A protein and the small-molecule ligand that binds it are described below.
Small molecule (SMILES): CC(=O)N[C@@H]1[C@@H](O)[C@H](O)[C@@H](CO)O[C@H]1O

Sequence of chain 1.D:
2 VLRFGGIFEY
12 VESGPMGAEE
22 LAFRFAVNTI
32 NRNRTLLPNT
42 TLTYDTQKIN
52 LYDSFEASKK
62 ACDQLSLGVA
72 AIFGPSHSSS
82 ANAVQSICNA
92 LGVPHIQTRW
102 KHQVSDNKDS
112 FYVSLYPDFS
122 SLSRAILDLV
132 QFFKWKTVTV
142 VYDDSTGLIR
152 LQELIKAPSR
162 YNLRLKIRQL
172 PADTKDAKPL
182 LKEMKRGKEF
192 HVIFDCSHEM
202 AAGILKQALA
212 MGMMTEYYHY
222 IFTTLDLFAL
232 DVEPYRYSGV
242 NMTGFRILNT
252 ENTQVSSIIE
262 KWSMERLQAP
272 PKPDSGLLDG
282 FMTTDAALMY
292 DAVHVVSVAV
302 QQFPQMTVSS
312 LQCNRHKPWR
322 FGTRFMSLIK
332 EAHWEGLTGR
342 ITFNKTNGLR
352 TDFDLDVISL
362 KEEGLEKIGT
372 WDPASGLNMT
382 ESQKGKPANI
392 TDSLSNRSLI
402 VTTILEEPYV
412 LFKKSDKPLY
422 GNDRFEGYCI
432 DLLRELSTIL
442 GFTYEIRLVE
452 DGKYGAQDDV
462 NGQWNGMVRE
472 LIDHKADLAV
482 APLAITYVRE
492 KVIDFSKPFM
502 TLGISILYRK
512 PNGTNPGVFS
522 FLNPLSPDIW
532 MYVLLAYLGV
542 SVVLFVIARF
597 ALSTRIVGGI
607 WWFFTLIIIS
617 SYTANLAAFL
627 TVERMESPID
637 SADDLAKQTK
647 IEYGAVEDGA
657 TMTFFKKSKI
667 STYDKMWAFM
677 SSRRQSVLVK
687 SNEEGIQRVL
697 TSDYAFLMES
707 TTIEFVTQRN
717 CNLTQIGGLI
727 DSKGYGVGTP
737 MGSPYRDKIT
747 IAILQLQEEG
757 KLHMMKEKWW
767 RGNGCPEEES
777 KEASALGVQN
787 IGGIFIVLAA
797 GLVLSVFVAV

Binding-site contacts:
Ligand atom N2 contacts residue ASN242 of chain 1.D at 2.8 Å (h-bond).
Ligand atom C4 contacts residue ASN242 of chain 1.D at 4.2 Å.
Ligand atom C3 contacts residue ASN242 of chain 1.D at 3.8 Å.
Ligand atom C5 contacts residue ASN242 of chain 1.D at 3.6 Å.
Ligand atom O7 contacts residue LEU361 of chain 1.D at 4.2 Å.
Ligand atom C8 contacts residue LEU361 of chain 1.D at 3.9 Å (hydrophobic).
Ligand atom C8 contacts residue VAL241 of chain 1.D at 4.2 Å (hydrophobic).
Ligand atom C2 contacts residue ASN242 of chain 1.D at 2.5 Å.
Ligand atom O7 contacts residue ASN242 of chain 1.D at 2.8 Å (h-bond).
Ligand atom C7 contacts residue VAL241 of chain 1.D at 3.7 Å (hydrophobic).
Ligand atom O5 contacts residue ASN242 of chain 1.D at 2.4 Å (h-bond).
Ligand atom C7 contacts residue ASN242 of chain 1.D at 3.1 Å.
Ligand atom C1 contacts residue HIS220 of chain 1.D at 4.3 Å.
Ligand atom O5 contacts residue GLU217 of chain 1.D at 4.5 Å.
Ligand atom C1 contacts residue ASN242 of chain 1.D at 1.4 Å.
Ligand atom O7 contacts residue VAL241 of chain 1.D at 2.7 Å (h-bond).
Ligand atom C8 contacts residue ASN242 of chain 1.D at 3.8 Å.
Ligand atom C6 contacts residue GLU217 of chain 1.D at 4.5 Å.